Binding-site contacts:
Ligand atom C1 contacts residue LEU199 of chain 1.A at 3.8 Å (hydrophobic).
Ligand atom O28 contacts residue GLU118 of chain 1.A at 3.8 Å.
Ligand atom N3 contacts residue ALA97 of chain 1.A at 3.5 Å.
Ligand atom N11 contacts residue VAL84 of chain 1.A at 3.9 Å.
Ligand atom C24 contacts residue ASP196 of chain 1.A at 3.6 Å.
Ligand atom C14 contacts residue ARG78 of chain 1.A at 3.8 Å.
Ligand atom F23 contacts residue VAL156 of chain 1.A at 3.8 Å.
Ligand atom N3 contacts residue MET150 of chain 1.A at 3.1 Å (h-bond).
Ligand atom C18 contacts residue ASP210 of chain 1.A at 3.7 Å.
Ligand atom C8 contacts residue LEU199 of chain 1.A at 3.6 Å (hydrophobic).
Ligand atom N3 contacts residue LEU199 of chain 1.A at 4.0 Å.
Ligand atom N5 contacts residue ALA97 of chain 1.A at 3.4 Å.
Ligand atom C9 contacts residue VAL84 of chain 1.A at 4.1 Å (hydrophobic).
Ligand atom C6 contacts residue ALA97 of chain 1.A at 3.8 Å (hydrophobic).
Ligand atom S30 contacts residue MET147 of chain 1.A at 3.7 Å.
Ligand atom N3 contacts residue TYR149 of chain 1.A at 3.7 Å.
Ligand atom C1 contacts residue PHE362 of chain 1.A at 3.6 Å (hydrophobic).
Ligand atom C10 contacts residue VAL84 of chain 1.A at 3.9 Å (hydrophobic).
Ligand atom C17 contacts residue ASP196 of chain 1.A at 3.6 Å.
Ligand atom C25 contacts residue ASP196 of chain 1.A at 3.6 Å.
Ligand atom O28 contacts residue LYS99 of chain 1.A at 2.9 Å.
Ligand atom C27 contacts residue LYS99 of chain 1.A at 3.8 Å.
Ligand atom N5 contacts residue TYR149 of chain 1.A at 3.9 Å.
Ligand atom C7 contacts residue LEU199 of chain 1.A at 3.3 Å (hydrophobic).
Ligand atom C6 contacts residue MET147 of chain 1.A at 3.9 Å (hydrophobic).
Ligand atom C6 contacts residue GLU148 of chain 1.A at 3.9 Å.
Ligand atom C13 contacts residue GLY79 of chain 1.A at 3.8 Å.
Ligand atom N3 contacts residue GLU148 of chain 1.A at 3.6 Å.
Ligand atom N5 contacts residue GLU148 of chain 1.A at 2.8 Å (salt-bridge).
Ligand atom C9 contacts residue LEU199 of chain 1.A at 4.0 Å (hydrophobic).
Ligand atom C27 contacts residue ASP210 of chain 1.A at 3.9 Å.
Ligand atom C6 contacts residue LEU199 of chain 1.A at 3.9 Å (hydrophobic).
Ligand atom C1 contacts residue ILE76 of chain 1.A at 3.7 Å (hydrophobic).
Ligand atom N5 contacts residue VAL131 of chain 1.A at 3.9 Å.
Ligand atom C2 contacts residue ALA97 of chain 1.A at 3.9 Å (hydrophobic).
Ligand atom N26 contacts residue ASP210 of chain 1.A at 3.3 Å (salt-bridge).
Ligand atom C6 contacts residue VAL131 of chain 1.A at 3.9 Å (hydrophobic).
Ligand atom C2 contacts residue LEU199 of chain 1.A at 3.4 Å (hydrophobic).
Ligand atom N5 contacts residue MET150 of chain 1.A at 3.7 Å.
Ligand atom O28 contacts residue ASP210 of chain 1.A at 3.8 Å.

Sequence of chain 1.A:
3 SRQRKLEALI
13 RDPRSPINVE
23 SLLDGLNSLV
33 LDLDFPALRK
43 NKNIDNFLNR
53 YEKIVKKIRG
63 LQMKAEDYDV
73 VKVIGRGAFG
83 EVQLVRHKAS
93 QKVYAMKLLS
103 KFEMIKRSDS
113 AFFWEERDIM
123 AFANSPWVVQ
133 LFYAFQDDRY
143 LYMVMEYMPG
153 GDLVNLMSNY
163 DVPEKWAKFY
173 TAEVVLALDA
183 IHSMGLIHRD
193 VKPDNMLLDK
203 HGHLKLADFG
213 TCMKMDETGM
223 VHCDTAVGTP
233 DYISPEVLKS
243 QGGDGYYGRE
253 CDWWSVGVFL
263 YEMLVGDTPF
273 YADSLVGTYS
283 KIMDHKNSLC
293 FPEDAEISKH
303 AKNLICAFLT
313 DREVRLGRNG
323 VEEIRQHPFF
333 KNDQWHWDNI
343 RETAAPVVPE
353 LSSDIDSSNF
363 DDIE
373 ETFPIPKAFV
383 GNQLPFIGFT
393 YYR

This small molecule binds to this protein.
Small molecule (SMILES): Cc1[nH]ncc1-c1cc2c(s1)C(=O)NC1(CCC(O)(c3ccc(F)cc3)CC1)N2